Sequence of chain 1.B:
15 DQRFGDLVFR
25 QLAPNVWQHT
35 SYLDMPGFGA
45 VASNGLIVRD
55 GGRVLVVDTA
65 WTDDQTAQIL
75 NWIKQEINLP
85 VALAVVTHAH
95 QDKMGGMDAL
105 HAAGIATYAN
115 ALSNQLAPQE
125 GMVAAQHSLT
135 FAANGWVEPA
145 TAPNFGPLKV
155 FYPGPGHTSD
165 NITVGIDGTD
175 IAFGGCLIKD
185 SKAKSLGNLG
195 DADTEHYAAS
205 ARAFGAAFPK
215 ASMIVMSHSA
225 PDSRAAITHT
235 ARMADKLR

Binding-site contacts:
Ligand atom OAF contacts residue HIS161 of chain 1.B at 3.5 Å.
Ligand atom CAT contacts residue ZN1 of chain 1.N at 3.8 Å.
Ligand atom CAQ contacts residue HIS161 of chain 1.B at 3.8 Å.
Ligand atom NAN contacts residue HIS222 of chain 1.B at 2.9 Å (h-bond).
Ligand atom CAZ contacts residue ASP96 of chain 1.B at 3.4 Å.
Ligand atom OAH contacts residue HIS161 of chain 1.B at 3.7 Å.
Ligand atom OAF contacts residue ZN1 of chain 1.M at 3.1 Å.
Ligand atom OAH contacts residue LYS183 of chain 1.B at 3.5 Å (salt-bridge).
Ligand atom CAC contacts residue PHE42 of chain 1.B at 3.7 Å (hydrophobic).
Ligand atom OAF contacts residue HIS94 of chain 1.B at 3.3 Å (h-bond).
Ligand atom CAZ contacts residue ZN1 of chain 1.N at 3.3 Å.
Ligand atom CAQ contacts residue ASN192 of chain 1.B at 3.6 Å.
Ligand atom CAT contacts residue HIS222 of chain 1.B at 3.8 Å.
Ligand atom NAN contacts residue ASP96 of chain 1.B at 2.9 Å (salt-bridge).
Ligand atom OAE contacts residue HIS222 of chain 1.B at 3.0 Å (h-bond).
Ligand atom OAJ contacts residue ASP96 of chain 1.B at 2.9 Å (salt-bridge).
Ligand atom OAF contacts residue ASN192 of chain 1.B at 2.5 Å (h-bond).
Ligand atom OAI contacts residue ZN1 of chain 1.N at 3.0 Å.
Ligand atom CAP contacts residue ZN1 of chain 1.N at 2.9 Å.
Ligand atom OAJ contacts residue HIS94 of chain 1.B at 3.7 Å.
Ligand atom OAE contacts residue LYS183 of chain 1.B at 3.2 Å (salt-bridge).
Ligand atom CB contacts residue VAL45 of chain 1.B at 3.9 Å (hydrophobic).
Ligand atom CAS contacts residue ZN1 of chain 1.N at 2.7 Å.
Ligand atom CAP contacts residue LYS183 of chain 1.B at 3.8 Å.
Ligand atom OAE contacts residue HIS161 of chain 1.B at 3.8 Å.
Ligand atom CAD contacts residue PHE42 of chain 1.B at 3.5 Å (hydrophobic).
Ligand atom CAP contacts residue HIS161 of chain 1.B at 3.8 Å.
Ligand atom CAS contacts residue HIS222 of chain 1.B at 3.1 Å.
Ligand atom NAN contacts residue ZN1 of chain 1.N at 2.0 Å.
Ligand atom CAP contacts residue HIS222 of chain 1.B at 3.4 Å.
Ligand atom OAE contacts residue ZN1 of chain 1.N at 2.4 Å.
Ligand atom OAH contacts residue ASN192 of chain 1.B at 3.2 Å (h-bond).
Ligand atom CAQ contacts residue ZN1 of chain 1.M at 2.9 Å.
Ligand atom OAI contacts residue HIS161 of chain 1.B at 3.2 Å (h-bond).
Ligand atom CAQ contacts residue HIS94 of chain 1.B at 3.5 Å.
Ligand atom OAI contacts residue HIS94 of chain 1.B at 3.4 Å (h-bond).
Ligand atom OAI contacts residue ZN1 of chain 1.M at 2.1 Å.
Ligand atom OAI contacts residue ASP96 of chain 1.B at 3.6 Å (salt-bridge).
Ligand atom OAJ contacts residue GLN95 of chain 1.B at 3.8 Å.
Ligand atom OAE contacts residue CYS180 of chain 1.B at 3.3 Å.

The protein below binds the small molecule below.
Small molecule (SMILES): C[C@@H](O)[C@@H](C(=O)O)[C@@H]1NC(C(=O)O)=C(S[C@@H]2CN[C@H](C(=O)N(C)C)C2)[C@@H]1C